A protein and the small-molecule ligand that binds it are described below.
Small molecule (SMILES): CS[C@H]1O[C@H]([C@H](N)[C@@H](C)O)[C@H](O)[C@H](O)[C@H]1O

Sequence of chain 1.A:
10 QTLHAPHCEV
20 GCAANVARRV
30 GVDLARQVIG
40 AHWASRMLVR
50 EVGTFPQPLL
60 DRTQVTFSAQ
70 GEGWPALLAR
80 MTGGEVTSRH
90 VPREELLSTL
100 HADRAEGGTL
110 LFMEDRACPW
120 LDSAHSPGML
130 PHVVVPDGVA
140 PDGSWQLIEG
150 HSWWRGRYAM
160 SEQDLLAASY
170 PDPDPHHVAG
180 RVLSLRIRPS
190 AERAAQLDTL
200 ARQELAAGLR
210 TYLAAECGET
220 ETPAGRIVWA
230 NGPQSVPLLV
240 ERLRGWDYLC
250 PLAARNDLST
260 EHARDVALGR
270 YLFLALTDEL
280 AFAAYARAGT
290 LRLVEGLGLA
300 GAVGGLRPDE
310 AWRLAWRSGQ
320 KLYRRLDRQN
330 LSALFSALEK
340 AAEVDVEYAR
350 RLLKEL

Binding-site contacts:
Ligand atom CAC contacts residue ARG263 of chain 1.B at 3.5 Å.
Ligand atom OAP contacts residue HIS131 of chain 1.A at 3.6 Å (h-bond).
Ligand atom OAN contacts residue MET128 of chain 1.A at 3.0 Å (h-bond).
Ligand atom CAI contacts residue PRO130 of chain 1.A at 3.7 Å (hydrophobic).
Ligand atom OAL contacts residue MET128 of chain 1.A at 3.3 Å (h-bond).
Ligand atom OAP contacts residue LEU129 of chain 1.A at 2.6 Å (h-bond).
Ligand atom CAA contacts residue GLY127 of chain 1.A at 4.0 Å.
Ligand atom NAO contacts residue ASP114 of chain 1.A at 4.0 Å.
Ligand atom OAL contacts residue ASP114 of chain 1.A at 4.2 Å.
Ligand atom CAG contacts residue ASP114 of chain 1.A at 3.2 Å.
Ligand atom CAG contacts residue HIS131 of chain 1.A at 4.2 Å.
Ligand atom OAJ contacts residue ARG263 of chain 1.B at 2.6 Å (salt-bridge).
Ligand atom OAN contacts residue ARG263 of chain 1.B at 3.0 Å (salt-bridge).
Ligand atom SAK contacts residue TRP153 of chain 1.A at 4.3 Å.
Ligand atom OAN contacts residue ASP114 of chain 1.A at 4.5 Å.
Ligand atom OAN contacts residue GLY127 of chain 1.A at 3.5 Å.
Ligand atom OAP contacts residue PRO130 of chain 1.A at 2.7 Å (h-bond).
Ligand atom NAO contacts residue LEU120 of chain 1.A at 4.2 Å.
Ligand atom CAB contacts residue ASP114 of chain 1.A at 3.8 Å.
Ligand atom OAL contacts residue GLY127 of chain 1.A at 4.1 Å.
Ligand atom OAJ contacts residue GLU260 of chain 1.B at 4.1 Å.
Ligand atom CAB contacts residue MET128 of chain 1.A at 4.0 Å (hydrophobic).
Ligand atom CAA contacts residue MET128 of chain 1.A at 3.9 Å (hydrophobic).
Ligand atom CAB contacts residue ARG263 of chain 1.B at 3.8 Å.
Ligand atom CAH contacts residue ASP114 of chain 1.A at 3.9 Å.
Ligand atom OAP contacts residue ASP114 of chain 1.A at 3.3 Å (salt-bridge).
Ligand atom CAB contacts residue GLY127 of chain 1.A at 4.2 Å.
Ligand atom OAL contacts residue LEU129 of chain 1.A at 3.2 Å (h-bond).
Ligand atom CAH contacts residue LEU129 of chain 1.A at 3.9 Å (hydrophobic).
Ligand atom CAI contacts residue HIS131 of chain 1.A at 3.1 Å.
Ligand atom CAF contacts residue ASP114 of chain 1.A at 3.1 Å.
Ligand atom OAN contacts residue ASP264 of chain 1.B at 4.0 Å.
Ligand atom CAA contacts residue LEU129 of chain 1.A at 4.2 Å (hydrophobic).
Ligand atom CAI contacts residue CYS17 of chain 1.A at 3.6 Å (hydrophobic).
Ligand atom NAO contacts residue HIS131 of chain 1.A at 3.6 Å (h-bond).
Ligand atom CAA contacts residue ASP114 of chain 1.A at 3.0 Å.
Ligand atom CAH contacts residue PRO130 of chain 1.A at 3.7 Å (hydrophobic).
Ligand atom CAH contacts residue HIS131 of chain 1.A at 4.2 Å.

Sequence of chain 1.B:
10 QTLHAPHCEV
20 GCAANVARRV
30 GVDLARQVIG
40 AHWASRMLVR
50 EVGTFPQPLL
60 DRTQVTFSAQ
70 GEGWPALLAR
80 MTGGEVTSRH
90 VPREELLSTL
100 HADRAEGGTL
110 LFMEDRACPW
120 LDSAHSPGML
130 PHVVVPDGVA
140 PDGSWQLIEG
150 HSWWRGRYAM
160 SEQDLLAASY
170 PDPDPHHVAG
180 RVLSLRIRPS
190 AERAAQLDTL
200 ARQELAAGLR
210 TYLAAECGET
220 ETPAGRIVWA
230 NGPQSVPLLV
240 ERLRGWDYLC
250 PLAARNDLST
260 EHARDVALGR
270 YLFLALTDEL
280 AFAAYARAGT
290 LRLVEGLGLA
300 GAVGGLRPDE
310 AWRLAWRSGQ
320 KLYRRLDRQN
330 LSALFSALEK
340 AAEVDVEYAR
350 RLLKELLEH